Binding-site contacts:
Ligand atom CD2 contacts residue THR242 of chain 1.A at 3.9 Å.
Ligand atom CG1 contacts residue VAL138 of chain 1.A at 3.7 Å (hydrophobic).
Ligand atom CB contacts residue VAL139 of chain 1.A at 3.9 Å (hydrophobic).
Ligand atom CD1 contacts residue THR242 of chain 1.A at 3.6 Å.
Ligand atom C contacts residue ASN310 of chain 1.A at 3.6 Å.
Ligand atom CG contacts residue VAL138 of chain 1.A at 3.7 Å (hydrophobic).
Ligand atom CG2 contacts residue VAL139 of chain 1.A at 4.1 Å (hydrophobic).
Ligand atom O contacts residue GLU249 of chain 1.A at 3.6 Å.
Ligand atom CD2 contacts residue VAL139 of chain 1.A at 3.7 Å (hydrophobic).
Ligand atom CD2 contacts residue ARG135 of chain 1.A at 3.8 Å.
Ligand atom CD1 contacts residue ALA246 of chain 1.A at 3.5 Å (hydrophobic).
Ligand atom CZ contacts residue THR242 of chain 1.A at 4.1 Å.
Ligand atom CD1 contacts residue THR243 of chain 1.A at 3.9 Å.
Ligand atom CB contacts residue LEU72 of chain 1.A at 3.8 Å (hydrophobic).
Ligand atom ND2 contacts residue VAL138 of chain 1.A at 3.7 Å.
Ligand atom C contacts residue LEU72 of chain 1.A at 3.9 Å (hydrophobic).
Ligand atom CD2 contacts residue ALA246 of chain 1.A at 3.5 Å (hydrophobic).
Ligand atom O contacts residue VAL139 of chain 1.A at 4.0 Å.
Ligand atom O contacts residue ASN310 of chain 1.A at 3.2 Å (h-bond).
Ligand atom ND2 contacts residue LYS141 of chain 1.A at 3.4 Å.
Ligand atom O contacts residue LEU72 of chain 1.A at 3.8 Å.
Ligand atom CE1 contacts residue ALA246 of chain 1.A at 3.5 Å (hydrophobic).
Ligand atom CG1 contacts residue ARG135 of chain 1.A at 4.0 Å.
Ligand atom O contacts residue ARG135 of chain 1.A at 2.9 Å (salt-bridge).
Ligand atom CB contacts residue ARG135 of chain 1.A at 3.8 Å.
Ligand atom CG contacts residue ARG135 of chain 1.A at 4.0 Å.
Ligand atom CG contacts residue ALA246 of chain 1.A at 3.9 Å (hydrophobic).
Ligand atom CD1 contacts residue ALA233 of chain 1.A at 3.8 Å (hydrophobic).
Ligand atom C contacts residue ARG135 of chain 1.A at 4.1 Å.
Ligand atom CD1 contacts residue LEU226 of chain 1.A at 4.0 Å (hydrophobic).
Ligand atom CA contacts residue ASN310 of chain 1.A at 3.3 Å.
Ligand atom CD1 contacts residue VAL250 of chain 1.A at 3.7 Å (hydrophobic).
Ligand atom CD1 contacts residue ARG135 of chain 1.A at 3.8 Å.
Ligand atom CD1 contacts residue THR229 of chain 1.A at 4.1 Å.
Ligand atom CG1 contacts residue LEU72 of chain 1.A at 3.9 Å (hydrophobic).
Ligand atom CG2 contacts residue VAL139 of chain 1.A at 3.8 Å (hydrophobic).
Ligand atom CD1 contacts residue ALA246 of chain 1.A at 4.0 Å (hydrophobic).
Ligand atom CD1 contacts residue VAL230 of chain 1.A at 3.9 Å (hydrophobic).
Ligand atom CB contacts residue VAL138 of chain 1.A at 4.1 Å (hydrophobic).
Ligand atom O contacts residue VAL250 of chain 1.A at 4.0 Å.

A protein and the small-molecule ligand that binds it are described below.
Small molecule (SMILES): CC[C@H](C)[C@H](N)C(=O)N[C@@H](CC(C)C)C(=O)N[C@@H](CCC(=O)O)C(=O)N[C@@H](CC(N)=O)C(=O)N[C@@H](CC(C)C)C(=O)N[C@@H](CCCCN)C(=O)N[C@@H](CC(=O)O)C(=O)N[C@H](C(=O)NCC(=O)N[C@@H](CC(C)C)C(=O)N[C@@H](Cc1ccccc1)C(=O)O)C(C)C

Sequence of chain 1.A:
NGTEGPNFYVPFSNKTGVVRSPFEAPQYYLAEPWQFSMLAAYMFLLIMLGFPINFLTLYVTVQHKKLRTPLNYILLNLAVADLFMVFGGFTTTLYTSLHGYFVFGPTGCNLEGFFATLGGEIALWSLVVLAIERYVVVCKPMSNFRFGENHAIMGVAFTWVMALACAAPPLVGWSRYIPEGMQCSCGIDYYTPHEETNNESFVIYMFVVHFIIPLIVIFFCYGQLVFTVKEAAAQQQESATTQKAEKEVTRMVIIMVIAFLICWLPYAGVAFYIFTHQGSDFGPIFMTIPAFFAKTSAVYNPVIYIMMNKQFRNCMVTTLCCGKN